Sequence of chain 1.C:
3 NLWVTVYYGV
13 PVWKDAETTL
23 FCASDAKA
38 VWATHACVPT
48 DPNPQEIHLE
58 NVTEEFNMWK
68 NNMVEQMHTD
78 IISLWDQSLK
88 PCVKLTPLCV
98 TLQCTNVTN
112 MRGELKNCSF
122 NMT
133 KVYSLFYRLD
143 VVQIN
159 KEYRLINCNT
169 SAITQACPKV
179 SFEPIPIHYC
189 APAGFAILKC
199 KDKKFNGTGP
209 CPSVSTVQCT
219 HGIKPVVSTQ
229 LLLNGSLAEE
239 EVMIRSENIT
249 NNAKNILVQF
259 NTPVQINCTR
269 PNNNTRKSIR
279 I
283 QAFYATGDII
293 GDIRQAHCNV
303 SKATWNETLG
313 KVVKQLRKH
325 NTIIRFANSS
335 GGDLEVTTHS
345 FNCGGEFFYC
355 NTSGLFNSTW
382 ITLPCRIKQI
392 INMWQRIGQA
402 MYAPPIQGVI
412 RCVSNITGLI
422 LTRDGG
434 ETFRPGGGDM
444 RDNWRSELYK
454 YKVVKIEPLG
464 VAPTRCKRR

The protein below binds the small molecule below.
Small molecule (SMILES): CC(=O)N[C@H]1[C@H](O[C@H]2[C@H](O)[C@@H](NC(C)=O)CO[C@@H]2CO)O[C@H](CO)[C@@H](O[C@@H]2O[C@H](CO)[C@@H](O)[C@H](O[C@H]3O[C@H](CO)[C@@H](O)[C@H](O)[C@@H]3O)[C@@H]2O)[C@@H]1O

Binding-site contacts:
Ligand atom C5 contacts residue NAG2 of chain 1.Z at 4.4 Å.
Ligand atom O6 contacts residue ASN332 of chain 1.C at 3.7 Å.
Ligand atom O7 contacts residue SER333 of chain 1.C at 4.5 Å.
Ligand atom C6 contacts residue ASN332 of chain 1.C at 4.2 Å.
Ligand atom O7 contacts residue NAG1 of chain 1.Z at 3.7 Å.
Ligand atom C8 contacts residue ASN332 of chain 1.C at 3.8 Å.
Ligand atom O7 contacts residue ASN332 of chain 1.C at 4.5 Å.
Ligand atom O2 contacts residue NAG2 of chain 1.Z at 3.5 Å (h-bond).
Ligand atom N2 contacts residue NAG1 of chain 1.Z at 3.8 Å.
Ligand atom C7 contacts residue ASN332 of chain 1.C at 3.6 Å.
Ligand atom C4 contacts residue ASN332 of chain 1.C at 4.3 Å.
Ligand atom O3 contacts residue NAG1 of chain 1.Z at 3.3 Å.
Ligand atom C6 contacts residue NAG2 of chain 1.Z at 4.4 Å.
Ligand atom C2 contacts residue NAG1 of chain 1.Z at 4.1 Å.
Ligand atom C3 contacts residue ASN332 of chain 1.C at 3.8 Å.
Ligand atom C5 contacts residue ASN332 of chain 1.C at 3.6 Å.
Ligand atom C1 contacts residue ASN332 of chain 1.C at 1.4 Å.
Ligand atom C1 contacts residue SER333 of chain 1.C at 4.5 Å.
Ligand atom O4 contacts residue NAG2 of chain 1.Z at 4.2 Å.
Ligand atom C6 contacts residue NAG1 of chain 1.Z at 4.0 Å.
Ligand atom O5 contacts residue ASN332 of chain 1.C at 2.4 Å (h-bond).
Ligand atom C2 contacts residue ASN332 of chain 1.C at 2.5 Å.
Ligand atom C7 contacts residue NAG1 of chain 1.Z at 4.1 Å.
Ligand atom C7 contacts residue SER333 of chain 1.C at 4.1 Å.
Ligand atom C8 contacts residue SER333 of chain 1.C at 3.5 Å.
Ligand atom C3 contacts residue NAG1 of chain 1.Z at 4.3 Å.
Ligand atom N2 contacts residue ASN332 of chain 1.C at 2.9 Å (h-bond).